Sequence of chain 1.E:
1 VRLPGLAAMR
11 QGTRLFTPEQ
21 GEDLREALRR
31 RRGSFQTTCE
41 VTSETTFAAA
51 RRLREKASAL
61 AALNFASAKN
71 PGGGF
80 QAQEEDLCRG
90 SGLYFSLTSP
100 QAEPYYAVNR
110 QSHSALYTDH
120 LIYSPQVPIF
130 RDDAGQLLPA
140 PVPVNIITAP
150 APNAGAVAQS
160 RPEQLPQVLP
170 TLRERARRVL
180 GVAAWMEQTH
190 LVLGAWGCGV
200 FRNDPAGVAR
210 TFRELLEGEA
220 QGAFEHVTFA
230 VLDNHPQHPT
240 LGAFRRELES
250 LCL

Binding-site contacts:
Ligand atom C2' contacts residue LEU231 of chain 1.E at 3.2 Å (hydrophobic).
Ligand atom C5D contacts residue PHE65 of chain 1.E at 3.3 Å (hydrophobic).
Ligand atom O1B contacts residue GLY198 of chain 1.E at 2.9 Å (h-bond).
Ligand atom C2D contacts residue GLU83 of chain 1.E at 3.6 Å.
Ligand atom O3D contacts residue SER67 of chain 1.E at 3.4 Å.
Ligand atom O2A contacts residue GLN82 of chain 1.E at 2.9 Å (h-bond).
Ligand atom O4' contacts residue PHE65 of chain 1.E at 3.5 Å.
Ligand atom O5D contacts residue VAL199 of chain 1.E at 3.5 Å.
Ligand atom C3D contacts residue SER67 of chain 1.E at 3.4 Å.
Ligand atom O1A contacts residue GLY198 of chain 1.E at 3.2 Å.
Ligand atom C1' contacts residue LEU231 of chain 1.E at 3.4 Å (hydrophobic).
Ligand atom N1 contacts residue THR45 of chain 1.E at 3.3 Å.
Ligand atom O3' contacts residue GLY198 of chain 1.E at 3.2 Å.
Ligand atom C4 contacts residue LEU231 of chain 1.E at 3.5 Å (hydrophobic).
Ligand atom O1A contacts residue VAL199 of chain 1.E at 2.6 Å (h-bond).
Ligand atom N3 contacts residue LEU231 of chain 1.E at 3.5 Å (h-bond).
Ligand atom O4D contacts residue VAL199 of chain 1.E at 3.1 Å.
Ligand atom O1B contacts residue CYS197 of chain 1.E at 3.3 Å (h-bond).
Ligand atom O2B contacts residue GLY196 of chain 1.E at 2.8 Å (h-bond).
Ligand atom O1B contacts residue PHE200 of chain 1.E at 3.1 Å (h-bond).
Ligand atom O2D contacts residue SER67 of chain 1.E at 3.6 Å.
Ligand atom C6 contacts residue GLN82 of chain 1.E at 3.6 Å.
Ligand atom O2D contacts residue GLY73 of chain 1.E at 3.1 Å.
Ligand atom O5' contacts residue PHE65 of chain 1.E at 3.6 Å.
Ligand atom O5D contacts residue PHE200 of chain 1.E at 3.5 Å.
Ligand atom O2' contacts residue LEU231 of chain 1.E at 2.7 Å (h-bond).
Ligand atom C5' contacts residue GLY198 of chain 1.E at 3.3 Å.
Ligand atom O2D contacts residue GLU83 of chain 1.E at 3.0 Å (salt-bridge).
Ligand atom O3A contacts residue PHE65 of chain 1.E at 3.4 Å.
Ligand atom N6 contacts residue ASP85 of chain 1.E at 2.9 Å (salt-bridge).
Ligand atom N1 contacts residue THR46 of chain 1.E at 3.1 Å (h-bond).
Ligand atom O2A contacts residue ALA81 of chain 1.E at 3.4 Å.
Ligand atom O1B contacts residue GLY196 of chain 1.E at 3.0 Å.
Ligand atom C2 contacts residue THR46 of chain 1.E at 3.3 Å.
Ligand atom N7 contacts residue GLN80 of chain 1.E at 3.0 Å (h-bond).
Ligand atom O1B contacts residue VAL199 of chain 1.E at 3.1 Å (h-bond).
Ligand atom O2B contacts residue PHE65 of chain 1.E at 3.6 Å.
Ligand atom C5' contacts residue ALA194 of chain 1.E at 3.2 Å (hydrophobic).
Ligand atom C4' contacts residue ALA194 of chain 1.E at 3.4 Å (hydrophobic).
Ligand atom PB contacts residue GLY196 of chain 1.E at 3.6 Å.

The protein below binds the small molecule below.
Small molecule (SMILES): Nc1ncnc2c1ncn2[C@@H]1O[C@H](COP(=O)(O)OP(=O)(O)OC[C@H]2O[C@H](O)[C@H](O)[C@@H]2O)[C@@H](O)[C@H]1O